Binding-site contacts:
Ligand atom C11 contacts residue TRP96 of chain 1.A at 3.7 Å (hydrophobic).
Ligand atom C10 contacts residue ALA145 of chain 1.A at 4.0 Å (hydrophobic).
Ligand atom C9 contacts residue TYR88 of chain 1.A at 4.0 Å (hydrophobic).
Ligand atom C11 contacts residue PHE91 of chain 1.A at 4.2 Å (hydrophobic).
Ligand atom N2 contacts residue GLU146 of chain 1.A at 3.1 Å (salt-bridge).
Ligand atom C5 contacts residue HIS157 of chain 1.A at 3.9 Å.
Ligand atom C6 contacts residue HIS157 of chain 1.A at 4.1 Å.
Ligand atom N3 contacts residue TRP96 of chain 1.A at 3.5 Å.
Ligand atom N3 contacts residue GLU146 of chain 1.A at 2.6 Å (salt-bridge).
Ligand atom C2 contacts residue HIS157 of chain 1.A at 4.0 Å.
Ligand atom C12 contacts residue PHE91 of chain 1.A at 3.7 Å (hydrophobic).
Ligand atom C2 contacts residue ARG219 of chain 1.A at 3.9 Å.
Ligand atom C11 contacts residue LEU92 of chain 1.A at 4.1 Å (hydrophobic).
Ligand atom C2 contacts residue PHE91 of chain 1.A at 3.4 Å (hydrophobic).
Ligand atom C11 contacts residue ALA145 of chain 1.A at 4.0 Å (hydrophobic).
Ligand atom C13 contacts residue LEU92 of chain 1.A at 3.7 Å (hydrophobic).
Ligand atom C1 contacts residue PHE91 of chain 1.A at 3.5 Å (hydrophobic).
Ligand atom O1 contacts residue LEU92 of chain 1.A at 4.0 Å.
Ligand atom C5 contacts residue PRO121 of chain 1.A at 4.1 Å (hydrophobic).
Ligand atom N1 contacts residue HIS157 of chain 1.A at 3.6 Å.
Ligand atom O1 contacts residue TYR88 of chain 1.A at 2.6 Å (h-bond).
Ligand atom O2 contacts residue LEU92 of chain 1.A at 3.7 Å.
Ligand atom C7 contacts residue PHE91 of chain 1.A at 4.1 Å (hydrophobic).
Ligand atom N3 contacts residue PHE91 of chain 1.A at 3.6 Å.
Ligand atom C6 contacts residue GLU146 of chain 1.A at 4.1 Å.
Ligand atom C12 contacts residue GLU146 of chain 1.A at 3.6 Å.
Ligand atom C13 contacts residue TYR88 of chain 1.A at 3.7 Å (hydrophobic).
Ligand atom C10 contacts residue LEU92 of chain 1.A at 4.1 Å (hydrophobic).
Ligand atom C3 contacts residue HIS157 of chain 1.A at 3.7 Å.
Ligand atom O2 contacts residue TRP96 of chain 1.A at 3.8 Å.
Ligand atom C1 contacts residue PRO121 of chain 1.A at 3.9 Å (hydrophobic).
Ligand atom C4 contacts residue HIS157 of chain 1.A at 3.5 Å.
Ligand atom C13 contacts residue ALA145 of chain 1.A at 4.1 Å (hydrophobic).
Ligand atom O2 contacts residue ALA145 of chain 1.A at 3.8 Å.
Ligand atom O2 contacts residue ARG49 of chain 1.A at 3.1 Å (salt-bridge).
Ligand atom O1 contacts residue ARG49 of chain 1.A at 3.1 Å (salt-bridge).
Ligand atom C7 contacts residue GLU146 of chain 1.A at 3.8 Å.
Ligand atom C13 contacts residue ARG49 of chain 1.A at 3.6 Å.
Ligand atom C1 contacts residue HIS157 of chain 1.A at 4.1 Å.
Ligand atom N1 contacts residue LYS61 of chain 1.A at 4.1 Å.

Sequence of chain 1.A:
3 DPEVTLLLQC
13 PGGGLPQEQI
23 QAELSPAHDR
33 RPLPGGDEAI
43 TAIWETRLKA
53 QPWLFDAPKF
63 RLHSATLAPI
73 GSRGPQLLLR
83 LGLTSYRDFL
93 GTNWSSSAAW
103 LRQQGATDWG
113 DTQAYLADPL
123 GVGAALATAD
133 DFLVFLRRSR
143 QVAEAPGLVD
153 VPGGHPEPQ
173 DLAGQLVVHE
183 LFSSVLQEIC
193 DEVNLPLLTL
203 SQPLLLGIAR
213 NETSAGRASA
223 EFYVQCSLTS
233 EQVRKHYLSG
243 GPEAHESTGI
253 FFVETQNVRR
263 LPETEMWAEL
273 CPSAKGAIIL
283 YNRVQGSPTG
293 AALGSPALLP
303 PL

This protein binds this small molecule.
Small molecule (SMILES): Nc1cc(C(=O)O)ccc1NCc1cccnc1